Sequence of chain 1.D:
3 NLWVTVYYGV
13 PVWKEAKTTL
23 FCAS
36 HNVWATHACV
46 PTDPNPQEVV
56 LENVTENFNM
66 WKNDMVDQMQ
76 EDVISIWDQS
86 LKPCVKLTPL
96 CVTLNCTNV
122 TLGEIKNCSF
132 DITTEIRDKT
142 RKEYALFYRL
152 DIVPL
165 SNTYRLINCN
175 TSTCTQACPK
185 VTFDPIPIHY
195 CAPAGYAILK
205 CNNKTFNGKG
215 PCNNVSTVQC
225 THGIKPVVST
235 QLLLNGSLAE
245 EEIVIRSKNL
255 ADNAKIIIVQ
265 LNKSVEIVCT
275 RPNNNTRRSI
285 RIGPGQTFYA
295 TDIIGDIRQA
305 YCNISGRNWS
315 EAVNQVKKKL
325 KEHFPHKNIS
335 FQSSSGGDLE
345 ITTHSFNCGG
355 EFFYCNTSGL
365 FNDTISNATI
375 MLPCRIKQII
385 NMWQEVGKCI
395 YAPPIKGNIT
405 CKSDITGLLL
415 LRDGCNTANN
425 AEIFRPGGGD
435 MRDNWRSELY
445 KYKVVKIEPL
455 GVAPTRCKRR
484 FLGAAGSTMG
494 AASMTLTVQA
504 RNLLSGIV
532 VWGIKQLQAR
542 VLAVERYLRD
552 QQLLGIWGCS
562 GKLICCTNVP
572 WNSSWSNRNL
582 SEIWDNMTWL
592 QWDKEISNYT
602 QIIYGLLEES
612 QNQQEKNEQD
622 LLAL

Binding-site contacts:
Ligand atom N2 contacts residue ASN402 of chain 1.D at 2.8 Å (h-bond).
Ligand atom C3 contacts residue ASN402 of chain 1.D at 3.7 Å.
Ligand atom C8 contacts residue PRO276 of chain 1.D at 4.2 Å (hydrophobic).
Ligand atom C8 contacts residue ASN402 of chain 1.D at 3.9 Å.
Ligand atom C8 contacts residue THR274 of chain 1.D at 4.2 Å.
Ligand atom C2 contacts residue ASN402 of chain 1.D at 2.4 Å.
Ligand atom O7 contacts residue PRO276 of chain 1.D at 4.0 Å.
Ligand atom C7 contacts residue ASN402 of chain 1.D at 3.3 Å.
Ligand atom O7 contacts residue ASN402 of chain 1.D at 3.4 Å (h-bond).
Ligand atom C4 contacts residue ASN402 of chain 1.D at 4.2 Å.
Ligand atom C5 contacts residue ASN402 of chain 1.D at 3.7 Å.
Ligand atom O5 contacts residue ASN402 of chain 1.D at 2.4 Å (h-bond).
Ligand atom C1 contacts residue ASN402 of chain 1.D at 1.5 Å.

This protein binds this small molecule.
Small molecule (SMILES): CC(=O)N[C@H]1[C@H](O[C@H]2[C@H](O)[C@@H](NC(C)=O)CO[C@@H]2CO)O[C@H](CO)[C@@H](O)[C@@H]1O